Binding-site contacts:
Ligand atom C3 contacts residue LYS825 of chain 1.A at 2.8 Å.
Ligand atom C22 contacts residue MET795 of chain 1.A at 3.8 Å (hydrophobic).
Ligand atom O7 contacts residue GLN882 of chain 1.A at 3.7 Å.
Ligand atom C14 contacts residue ILE823 of chain 1.A at 3.7 Å (hydrophobic).
Ligand atom C19 contacts residue LYS799 of chain 1.A at 3.4 Å.
Ligand atom C2 contacts residue LYS825 of chain 1.A at 3.1 Å.
Ligand atom C10 contacts residue ILE823 of chain 1.A at 3.9 Å (hydrophobic).
Ligand atom C24 contacts residue ASP956 of chain 1.A at 4.0 Å.
Ligand atom O5 contacts residue ILE871 of chain 1.A at 3.7 Å.
Ligand atom C24 contacts residue SER942 of chain 1.A at 3.7 Å.
Ligand atom C22 contacts residue TRP803 of chain 1.A at 3.4 Å (hydrophobic).
Ligand atom O7 contacts residue MET945 of chain 1.A at 3.8 Å.
Ligand atom C19 contacts residue LYS825 of chain 1.A at 2.6 Å.
Ligand atom O4 contacts residue VAL874 of chain 1.A at 2.8 Å (h-bond).
Ligand atom O2 contacts residue LYS825 of chain 1.A at 2.9 Å (salt-bridge).
Ligand atom O5 contacts residue ASP956 of chain 1.A at 3.5 Å (salt-bridge).
Ligand atom C16 contacts residue TYR859 of chain 1.A at 3.6 Å (hydrophobic).
Ligand atom O5 contacts residue LYS825 of chain 1.A at 3.4 Å (salt-bridge).
Ligand atom C17 contacts residue ILE955 of chain 1.A at 3.9 Å (hydrophobic).
Ligand atom C16 contacts residue ILE871 of chain 1.A at 4.0 Å (hydrophobic).
Ligand atom O3 contacts residue ASP956 of chain 1.A at 3.3 Å (salt-bridge).
Ligand atom C14 contacts residue GLU872 of chain 1.A at 3.6 Å.
Ligand atom C10 contacts residue MET795 of chain 1.A at 3.7 Å (hydrophobic).
Ligand atom C19 contacts residue ASP956 of chain 1.A at 3.2 Å.
Ligand atom C18 contacts residue GLU872 of chain 1.A at 3.7 Å.
Ligand atom O1 contacts residue SER797 of chain 1.A at 3.5 Å (h-bond).
Ligand atom C17 contacts residue VAL874 of chain 1.A at 3.9 Å (hydrophobic).
Ligand atom C16 contacts residue ILE955 of chain 1.A at 3.7 Å (hydrophobic).
Ligand atom O2 contacts residue LYS799 of chain 1.A at 3.5 Å.
Ligand atom C14 contacts residue VAL873 of chain 1.A at 3.8 Å (hydrophobic).
Ligand atom O4 contacts residue VAL873 of chain 1.A at 3.7 Å.
Ligand atom O3 contacts residue ILE955 of chain 1.A at 3.6 Å.
Ligand atom O3 contacts residue TYR859 of chain 1.A at 3.7 Å.
Ligand atom O7 contacts residue THR879 of chain 1.A at 3.9 Å.
Ligand atom C15 contacts residue ILE955 of chain 1.A at 4.0 Å (hydrophobic).
Ligand atom C17 contacts residue GLU872 of chain 1.A at 3.6 Å.
Ligand atom C4 contacts residue LYS825 of chain 1.A at 3.5 Å.
Ligand atom C5 contacts residue LYS825 of chain 1.A at 3.9 Å.
Ligand atom O2 contacts residue PRO801 of chain 1.A at 3.7 Å.
Ligand atom C18 contacts residue VAL874 of chain 1.A at 3.7 Å (hydrophobic).

A small-molecule ligand and the protein it binds are described below.
Small molecule (SMILES): COC[C@H]1OC(=O)c2coc3c2[C@@]1(C)C1=C(C3=O)[C@@H]2CCC(=O)[C@@]2(C)C[C@H]1OC(C)=O

Sequence of chain 1.A:
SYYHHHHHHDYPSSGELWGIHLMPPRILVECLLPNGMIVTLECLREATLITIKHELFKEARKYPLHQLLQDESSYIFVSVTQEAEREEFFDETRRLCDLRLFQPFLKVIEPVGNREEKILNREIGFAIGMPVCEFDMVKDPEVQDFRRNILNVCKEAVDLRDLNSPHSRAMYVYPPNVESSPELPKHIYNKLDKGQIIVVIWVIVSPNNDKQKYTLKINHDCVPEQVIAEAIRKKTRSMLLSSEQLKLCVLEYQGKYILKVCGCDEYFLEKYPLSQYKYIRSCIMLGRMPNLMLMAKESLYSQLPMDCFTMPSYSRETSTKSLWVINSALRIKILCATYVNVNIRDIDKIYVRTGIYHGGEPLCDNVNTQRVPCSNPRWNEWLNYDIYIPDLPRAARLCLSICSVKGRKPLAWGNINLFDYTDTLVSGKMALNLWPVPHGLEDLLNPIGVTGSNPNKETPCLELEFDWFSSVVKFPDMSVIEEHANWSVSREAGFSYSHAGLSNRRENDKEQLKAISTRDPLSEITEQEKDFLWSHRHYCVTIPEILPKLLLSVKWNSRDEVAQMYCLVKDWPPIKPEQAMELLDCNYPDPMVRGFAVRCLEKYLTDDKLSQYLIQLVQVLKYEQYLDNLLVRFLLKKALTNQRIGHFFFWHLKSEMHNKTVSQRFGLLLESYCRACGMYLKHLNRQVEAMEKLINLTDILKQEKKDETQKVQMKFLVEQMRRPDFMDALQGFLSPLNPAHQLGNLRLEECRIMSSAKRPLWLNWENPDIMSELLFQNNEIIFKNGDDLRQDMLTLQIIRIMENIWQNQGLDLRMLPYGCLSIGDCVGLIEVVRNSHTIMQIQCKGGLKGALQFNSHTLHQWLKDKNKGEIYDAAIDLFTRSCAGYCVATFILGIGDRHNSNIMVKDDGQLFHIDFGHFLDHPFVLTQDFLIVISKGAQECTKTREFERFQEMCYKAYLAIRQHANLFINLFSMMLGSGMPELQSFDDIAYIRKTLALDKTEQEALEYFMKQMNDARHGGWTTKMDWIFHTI